A small-molecule ligand and the protein it binds are described below.
Small molecule (SMILES): CC(=O)N[C@@H]1[C@@H](O)[C@H](O)[C@@H](CO)O[C@H]1O

Binding-site contacts:
Ligand atom C3 contacts residue ASN616 of chain 1.A at 3.9 Å.
Ligand atom N2 contacts residue ASN616 of chain 1.A at 2.9 Å.
Ligand atom C4 contacts residue ASN616 of chain 1.A at 4.3 Å.
Ligand atom C7 contacts residue ASN616 of chain 1.A at 3.9 Å.
Ligand atom C2 contacts residue ASN616 of chain 1.A at 2.6 Å.
Ligand atom O5 contacts residue ASN616 of chain 1.A at 2.4 Å (h-bond).
Ligand atom C1 contacts residue ASN616 of chain 1.A at 1.5 Å.
Ligand atom C8 contacts residue ASN616 of chain 1.A at 4.0 Å.
Ligand atom C5 contacts residue ASN616 of chain 1.A at 3.6 Å.

Sequence of chain 1.A:
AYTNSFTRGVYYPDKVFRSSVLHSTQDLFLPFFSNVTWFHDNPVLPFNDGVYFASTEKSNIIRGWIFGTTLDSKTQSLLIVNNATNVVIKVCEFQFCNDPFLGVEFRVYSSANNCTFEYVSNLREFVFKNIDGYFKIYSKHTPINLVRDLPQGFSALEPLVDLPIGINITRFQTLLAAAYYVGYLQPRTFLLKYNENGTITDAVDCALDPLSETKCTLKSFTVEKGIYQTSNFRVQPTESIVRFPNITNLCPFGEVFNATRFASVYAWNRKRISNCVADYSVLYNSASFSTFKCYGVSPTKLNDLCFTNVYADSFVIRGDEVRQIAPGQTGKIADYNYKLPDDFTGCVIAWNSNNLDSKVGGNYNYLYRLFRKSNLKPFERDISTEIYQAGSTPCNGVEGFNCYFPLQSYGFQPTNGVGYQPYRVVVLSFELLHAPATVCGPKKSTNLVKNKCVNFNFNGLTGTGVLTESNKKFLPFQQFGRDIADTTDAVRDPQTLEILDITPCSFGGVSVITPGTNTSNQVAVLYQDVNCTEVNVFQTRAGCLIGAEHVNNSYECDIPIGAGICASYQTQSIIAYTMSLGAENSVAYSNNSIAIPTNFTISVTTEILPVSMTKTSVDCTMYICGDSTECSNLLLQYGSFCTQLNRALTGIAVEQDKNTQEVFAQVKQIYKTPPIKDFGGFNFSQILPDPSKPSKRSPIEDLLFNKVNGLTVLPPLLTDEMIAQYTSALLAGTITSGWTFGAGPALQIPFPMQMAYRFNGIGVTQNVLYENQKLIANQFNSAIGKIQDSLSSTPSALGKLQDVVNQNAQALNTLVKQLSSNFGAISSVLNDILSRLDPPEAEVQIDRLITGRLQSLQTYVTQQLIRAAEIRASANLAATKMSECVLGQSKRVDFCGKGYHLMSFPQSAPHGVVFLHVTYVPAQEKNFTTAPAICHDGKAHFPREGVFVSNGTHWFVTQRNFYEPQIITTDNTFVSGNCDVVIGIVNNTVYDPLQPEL